Sequence of chain 1.E:
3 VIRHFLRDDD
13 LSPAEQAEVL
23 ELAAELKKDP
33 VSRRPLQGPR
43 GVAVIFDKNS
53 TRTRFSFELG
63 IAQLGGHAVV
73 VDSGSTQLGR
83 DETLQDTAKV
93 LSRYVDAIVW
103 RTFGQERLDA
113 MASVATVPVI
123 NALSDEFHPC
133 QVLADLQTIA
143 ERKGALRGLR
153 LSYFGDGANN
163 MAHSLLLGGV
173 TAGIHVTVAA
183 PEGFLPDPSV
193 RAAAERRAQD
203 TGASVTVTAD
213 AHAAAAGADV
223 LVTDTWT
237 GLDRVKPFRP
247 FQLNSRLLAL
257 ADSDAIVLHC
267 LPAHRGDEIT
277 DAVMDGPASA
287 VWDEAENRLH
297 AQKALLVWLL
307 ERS

Binding-site contacts:
Ligand atom C6 contacts residue TYR96 of chain 1.F at 3.5 Å (hydrophobic).
Ligand atom C7 contacts residue ALA291 of chain 1.E at 4.3 Å (hydrophobic).
Ligand atom C2 contacts residue VAL92 of chain 1.F at 3.8 Å (hydrophobic).
Ligand atom C5 contacts residue PHE57 of chain 1.E at 4.2 Å (hydrophobic).
Ligand atom C8 contacts residue ALA291 of chain 1.E at 4.3 Å (hydrophobic).
Ligand atom O1 contacts residue GLU84 of chain 1.F at 3.1 Å (salt-bridge).
Ligand atom O1 contacts residue ARG54 of chain 1.E at 3.0 Å (salt-bridge).
Ligand atom C5 contacts residue VAL92 of chain 1.F at 4.0 Å (hydrophobic).
Ligand atom O1 contacts residue VAL92 of chain 1.F at 4.1 Å.
Ligand atom C7 contacts residue ARG54 of chain 1.E at 3.7 Å.
Ligand atom C7 contacts residue TYR96 of chain 1.F at 4.3 Å (hydrophobic).
Ligand atom C8A contacts residue VAL92 of chain 1.F at 3.4 Å (hydrophobic).
Ligand atom C8 contacts residue ARG54 of chain 1.E at 3.5 Å.
Ligand atom C4 contacts residue 1NP1 of chain 1.CA at 3.4 Å.
Ligand atom O1 contacts residue LEU267 of chain 1.E at 3.8 Å.
Ligand atom C3 contacts residue THR89 of chain 1.F at 3.9 Å.
Ligand atom C6 contacts residue ALA291 of chain 1.E at 4.5 Å (hydrophobic).
Ligand atom C4A contacts residue ARG54 of chain 1.E at 4.0 Å.
Ligand atom C2 contacts residue THR89 of chain 1.F at 3.9 Å.
Ligand atom C5 contacts residue ARG54 of chain 1.E at 4.2 Å.
Ligand atom C1 contacts residue VAL92 of chain 1.F at 3.7 Å (hydrophobic).
Ligand atom C3 contacts residue 1NP1 of chain 1.CA at 3.2 Å.
Ligand atom C7 contacts residue VAL92 of chain 1.F at 4.3 Å (hydrophobic).
Ligand atom C3 contacts residue LEU93 of chain 1.F at 4.0 Å (hydrophobic).
Ligand atom C4 contacts residue VAL92 of chain 1.F at 3.9 Å (hydrophobic).
Ligand atom C2 contacts residue GLU84 of chain 1.F at 3.3 Å.
Ligand atom C4 contacts residue LEU93 of chain 1.F at 4.3 Å (hydrophobic).
Ligand atom C8 contacts residue VAL92 of chain 1.F at 3.8 Å (hydrophobic).
Ligand atom C5 contacts residue TYR96 of chain 1.F at 3.6 Å (hydrophobic).
Ligand atom C1 contacts residue GLU84 of chain 1.F at 3.6 Å.
Ligand atom C3 contacts residue VAL92 of chain 1.F at 4.1 Å (hydrophobic).
Ligand atom C4A contacts residue 1NP1 of chain 1.CA at 4.2 Å.
Ligand atom C1 contacts residue ARG54 of chain 1.E at 3.4 Å.
Ligand atom C6 contacts residue ARG54 of chain 1.E at 3.8 Å.
Ligand atom C7 contacts residue ARG294 of chain 1.E at 4.0 Å.
Ligand atom C4A contacts residue VAL92 of chain 1.F at 3.5 Å (hydrophobic).
Ligand atom C8A contacts residue ARG54 of chain 1.E at 3.5 Å.
Ligand atom C6 contacts residue VAL92 of chain 1.F at 4.4 Å (hydrophobic).
Ligand atom C2 contacts residue ARG54 of chain 1.E at 4.0 Å.
Ligand atom C2 contacts residue 1NP1 of chain 1.CA at 3.9 Å.

A protein and the small-molecule ligand that binds it are described below.
Small molecule (SMILES): Oc1cccc2ccccc12

Sequence of chain 1.F:
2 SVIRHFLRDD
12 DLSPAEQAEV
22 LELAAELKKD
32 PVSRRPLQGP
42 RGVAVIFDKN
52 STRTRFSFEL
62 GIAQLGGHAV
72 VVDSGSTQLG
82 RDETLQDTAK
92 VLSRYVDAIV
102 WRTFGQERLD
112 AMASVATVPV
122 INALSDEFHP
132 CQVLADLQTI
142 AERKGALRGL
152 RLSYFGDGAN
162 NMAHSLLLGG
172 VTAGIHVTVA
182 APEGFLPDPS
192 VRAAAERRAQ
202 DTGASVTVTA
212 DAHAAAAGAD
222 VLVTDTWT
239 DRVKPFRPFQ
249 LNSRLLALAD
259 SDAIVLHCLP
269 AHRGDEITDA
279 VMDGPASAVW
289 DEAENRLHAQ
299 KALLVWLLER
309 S